The small molecule below binds the protein below.
Small molecule (SMILES): CC(=O)N[C@@H]1[C@@H](O)[C@H](O)[C@@H](CO)O[C@H]1O

Binding-site contacts:
Ligand atom C1 contacts residue ASN7 of chain 3.A at 1.4 Å.
Ligand atom C2 contacts residue ASN7 of chain 3.A at 2.5 Å.
Ligand atom N2 contacts residue SER8 of chain 3.A at 4.4 Å.
Ligand atom C8 contacts residue SER8 of chain 3.A at 3.8 Å.
Ligand atom C7 contacts residue SER8 of chain 3.A at 4.2 Å.
Ligand atom C5 contacts residue ASN7 of chain 3.A at 3.6 Å.
Ligand atom C3 contacts residue ASN7 of chain 3.A at 3.8 Å.
Ligand atom N2 contacts residue ASN7 of chain 3.A at 3.2 Å (h-bond).
Ligand atom C8 contacts residue ASN7 of chain 3.A at 4.4 Å.
Ligand atom C8 contacts residue SER9 of chain 3.A at 4.5 Å.
Ligand atom O5 contacts residue ASN7 of chain 3.A at 2.3 Å (h-bond).
Ligand atom C7 contacts residue ASN7 of chain 3.A at 3.7 Å.
Ligand atom C4 contacts residue ASN7 of chain 3.A at 4.3 Å.
Ligand atom O7 contacts residue ASN7 of chain 3.A at 3.7 Å.

Sequence of chain 3.A:
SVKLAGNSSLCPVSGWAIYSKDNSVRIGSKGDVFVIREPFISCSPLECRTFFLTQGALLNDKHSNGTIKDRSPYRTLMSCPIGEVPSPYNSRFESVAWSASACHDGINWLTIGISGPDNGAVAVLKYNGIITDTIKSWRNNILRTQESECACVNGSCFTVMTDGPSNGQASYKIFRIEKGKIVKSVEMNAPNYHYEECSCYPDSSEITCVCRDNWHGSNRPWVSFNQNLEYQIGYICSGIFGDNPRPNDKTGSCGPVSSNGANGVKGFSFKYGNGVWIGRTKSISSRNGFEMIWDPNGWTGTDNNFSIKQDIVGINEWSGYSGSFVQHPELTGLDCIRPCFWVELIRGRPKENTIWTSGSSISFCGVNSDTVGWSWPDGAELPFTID